Binding-site contacts:
Ligand atom N81 contacts residue PHE201 of chain 1.A at 3.2 Å.
Ligand atom C12 contacts residue GLU90 of chain 1.A at 3.4 Å.
Ligand atom C8 contacts residue GLU90 of chain 1.A at 3.1 Å.
Ligand atom C12 contacts residue ASP200 of chain 1.A at 2.8 Å.
Ligand atom C4 contacts residue VAL120 of chain 1.A at 3.3 Å (hydrophobic).
Ligand atom C81 contacts residue ALA123 of chain 1.A at 3.4 Å (hydrophobic).
Ligand atom C11 contacts residue LYS73 of chain 1.A at 3.3 Å.
Ligand atom C6 contacts residue VAL120 of chain 1.A at 3.4 Å (hydrophobic).
Ligand atom C1 contacts residue GLU121 of chain 1.A at 3.0 Å.
Ligand atom C24 contacts residue CYS178 of chain 1.A at 3.3 Å (hydrophobic).
Ligand atom C25 contacts residue ILE179 of chain 1.A at 3.2 Å (hydrophobic).
Ligand atom C14 contacts residue ASP200 of chain 1.A at 3.3 Å.
Ligand atom N82 contacts residue LEU189 of chain 1.A at 3.4 Å.
Ligand atom O1 contacts residue ALA199 of chain 1.A at 3.4 Å.
Ligand atom C1 contacts residue CYS122 of chain 1.A at 3.4 Å (hydrophobic).
Ligand atom C14 contacts residue GLU90 of chain 1.A at 3.2 Å.
Ligand atom N4 contacts residue ILE179 of chain 1.A at 3.0 Å (h-bond).
Ligand atom C7 contacts residue LYS73 of chain 1.A at 3.4 Å.
Ligand atom C25 contacts residue ARG181 of chain 1.A at 3.1 Å.
Ligand atom C13 contacts residue GLU90 of chain 1.A at 3.4 Å.
Ligand atom C15 contacts residue LEU203 of chain 1.A at 3.2 Å (hydrophobic).
Ligand atom C14 contacts residue LEU203 of chain 1.A at 3.5 Å (hydrophobic).
Ligand atom C17 contacts residue ASP200 of chain 1.A at 2.9 Å.
Ligand atom N2 contacts residue ASP200 of chain 1.A at 2.9 Å (salt-bridge).
Ligand atom N1 contacts residue ALA123 of chain 1.A at 2.8 Å (h-bond).
Ligand atom C2 contacts residue LEU189 of chain 1.A at 3.4 Å (hydrophobic).
Ligand atom C16 contacts residue ASP200 of chain 1.A at 3.0 Å.
Ligand atom C15 contacts residue ASP200 of chain 1.A at 3.2 Å.
Ligand atom O1 contacts residue ASP200 of chain 1.A at 2.7 Å (salt-bridge).
Ligand atom C1 contacts residue ALA123 of chain 1.A at 3.4 Å (hydrophobic).
Ligand atom N1 contacts residue CYS122 of chain 1.A at 3.4 Å.
Ligand atom C18 contacts residue ASP200 of chain 1.A at 3.0 Å.
Ligand atom C13 contacts residue ASP200 of chain 1.A at 3.2 Å.
Ligand atom F2 contacts residue ILE198 of chain 1.A at 3.3 Å.
Ligand atom N4 contacts residue HIS180 of chain 1.A at 3.5 Å (h-bond).
Ligand atom C21 contacts residue ASP200 of chain 1.A at 3.1 Å.
Ligand atom F3 contacts residue ASP200 of chain 1.A at 3.4 Å.
Ligand atom C22 contacts residue HIS180 of chain 1.A at 3.2 Å.
Ligand atom N2 contacts residue GLU90 of chain 1.A at 2.6 Å (salt-bridge).
Ligand atom C5 contacts residue VAL120 of chain 1.A at 3.3 Å (hydrophobic).

A protein and the small-molecule ligand that binds it are described below.
Small molecule (SMILES): Cc1ccc(C(=O)Nc2ccc(CN3CCN(C)CC3)c(C(F)(F)F)c2)cc1C#Cc1cnc2cccnn12

Sequence of chain 1.A:
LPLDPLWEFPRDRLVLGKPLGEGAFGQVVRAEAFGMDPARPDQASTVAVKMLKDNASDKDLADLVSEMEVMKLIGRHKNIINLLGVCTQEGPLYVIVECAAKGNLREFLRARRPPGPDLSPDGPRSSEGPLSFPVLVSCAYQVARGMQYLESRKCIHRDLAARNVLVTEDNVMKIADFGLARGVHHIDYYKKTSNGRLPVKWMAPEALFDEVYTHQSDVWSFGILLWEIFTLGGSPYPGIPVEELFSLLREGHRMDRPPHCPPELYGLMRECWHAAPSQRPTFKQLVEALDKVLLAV